Binding-site contacts:
Ligand atom O3 contacts residue TRP287 of chain 1.Y at 3.8 Å.
Ligand atom C5 contacts residue TRP287 of chain 1.Y at 3.9 Å (hydrophobic).
Ligand atom O5 contacts residue TRP287 of chain 1.Y at 3.3 Å.
Ligand atom O4 contacts residue TRP287 of chain 1.Y at 2.1 Å.
Ligand atom C3 contacts residue ASN254 of chain 1.W at 4.1 Å.
Ligand atom O2 contacts residue THR52 of chain 1.Y at 4.4 Å.
Ligand atom C4 contacts residue TRP287 of chain 1.Y at 3.4 Å (hydrophobic).
Ligand atom C3 contacts residue TRP287 of chain 1.Y at 4.3 Å (hydrophobic).
Ligand atom C6 contacts residue TRP287 of chain 1.Y at 3.8 Å (hydrophobic).
Ligand atom O3 contacts residue ALA257 of chain 1.W at 4.5 Å.
Ligand atom O2 contacts residue SER256 of chain 1.W at 4.0 Å.
Ligand atom O2 contacts residue ASN254 of chain 1.W at 4.0 Å.
Ligand atom O1 contacts residue TRP287 of chain 1.Y at 3.0 Å (h-bond).
Ligand atom O2 contacts residue ASN55 of chain 1.Y at 3.5 Å (h-bond).
Ligand atom O3 contacts residue ASN254 of chain 1.W at 3.8 Å.
Ligand atom C1 contacts residue TRP287 of chain 1.Y at 3.8 Å (hydrophobic).
Ligand atom C2 contacts residue TRP287 of chain 1.Y at 3.8 Å (hydrophobic).

This protein binds this small molecule.
Small molecule (SMILES): OC[C@H]1O[C@@H](O)[C@H](O)[C@@H](O)[C@H]1O

Sequence of chain 1.Y:
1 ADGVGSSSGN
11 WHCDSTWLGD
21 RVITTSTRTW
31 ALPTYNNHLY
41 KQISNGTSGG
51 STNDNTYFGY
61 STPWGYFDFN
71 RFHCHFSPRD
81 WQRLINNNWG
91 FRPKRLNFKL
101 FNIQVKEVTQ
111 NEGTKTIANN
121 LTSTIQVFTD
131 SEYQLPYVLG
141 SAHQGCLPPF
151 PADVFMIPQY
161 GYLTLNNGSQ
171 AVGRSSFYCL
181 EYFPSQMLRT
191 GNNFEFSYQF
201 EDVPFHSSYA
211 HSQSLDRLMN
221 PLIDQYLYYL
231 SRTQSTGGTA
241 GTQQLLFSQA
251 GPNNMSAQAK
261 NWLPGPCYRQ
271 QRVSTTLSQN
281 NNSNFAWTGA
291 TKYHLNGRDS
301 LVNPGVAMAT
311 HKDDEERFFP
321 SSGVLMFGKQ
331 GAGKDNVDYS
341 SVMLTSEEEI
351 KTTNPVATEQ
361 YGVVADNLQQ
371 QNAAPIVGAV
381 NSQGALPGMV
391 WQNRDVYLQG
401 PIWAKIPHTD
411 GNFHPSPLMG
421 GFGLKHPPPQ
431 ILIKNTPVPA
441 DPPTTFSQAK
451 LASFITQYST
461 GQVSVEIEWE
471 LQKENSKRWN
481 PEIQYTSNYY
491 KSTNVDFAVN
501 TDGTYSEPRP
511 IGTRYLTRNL

Sequence of chain 1.W:
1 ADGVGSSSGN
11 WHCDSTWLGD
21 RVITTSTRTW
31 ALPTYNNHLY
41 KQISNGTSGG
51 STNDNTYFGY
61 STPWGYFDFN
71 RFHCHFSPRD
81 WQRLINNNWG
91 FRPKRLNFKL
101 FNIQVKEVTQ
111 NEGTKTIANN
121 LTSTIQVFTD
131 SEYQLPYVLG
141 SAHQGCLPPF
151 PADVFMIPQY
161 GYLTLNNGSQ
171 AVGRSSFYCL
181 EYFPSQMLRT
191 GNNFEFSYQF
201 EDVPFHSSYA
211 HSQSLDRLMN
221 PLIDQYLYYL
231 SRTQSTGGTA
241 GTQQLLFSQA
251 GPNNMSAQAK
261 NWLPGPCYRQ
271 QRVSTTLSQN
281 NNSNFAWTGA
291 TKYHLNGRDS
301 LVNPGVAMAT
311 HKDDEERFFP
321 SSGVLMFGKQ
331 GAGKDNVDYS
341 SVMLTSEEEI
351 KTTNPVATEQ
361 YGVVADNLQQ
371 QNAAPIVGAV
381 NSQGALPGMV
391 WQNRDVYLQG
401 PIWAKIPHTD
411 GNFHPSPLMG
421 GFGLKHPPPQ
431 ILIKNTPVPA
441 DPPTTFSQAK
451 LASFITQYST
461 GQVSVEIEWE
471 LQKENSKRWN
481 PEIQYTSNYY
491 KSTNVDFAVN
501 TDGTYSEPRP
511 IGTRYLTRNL